Binding-site contacts:
Ligand atom O5 contacts residue ASN67 of chain 1.B at 2.4 Å (h-bond).
Ligand atom C1 contacts residue SER69 of chain 1.B at 3.6 Å.
Ligand atom C2 contacts residue ASN67 of chain 1.B at 2.5 Å.
Ligand atom C6 contacts residue SER69 of chain 1.B at 3.9 Å.
Ligand atom C7 contacts residue ASN67 of chain 1.B at 3.6 Å.
Ligand atom O5 contacts residue GLU70 of chain 1.B at 3.9 Å.
Ligand atom O5 contacts residue SER69 of chain 1.B at 3.4 Å.
Ligand atom C5 contacts residue ASN67 of chain 1.B at 3.7 Å.
Ligand atom C3 contacts residue ASN67 of chain 1.B at 3.8 Å.
Ligand atom O6 contacts residue GLU70 of chain 1.B at 3.9 Å.
Ligand atom O7 contacts residue ASN67 of chain 1.B at 3.8 Å.
Ligand atom C5 contacts residue SER69 of chain 1.B at 3.5 Å.
Ligand atom C4 contacts residue ASN67 of chain 1.B at 4.2 Å.
Ligand atom N2 contacts residue ASN67 of chain 1.B at 2.9 Å (h-bond).
Ligand atom C1 contacts residue ASN67 of chain 1.B at 1.4 Å.
Ligand atom C1 contacts residue GLU70 of chain 1.B at 4.4 Å.
Ligand atom O6 contacts residue SER69 of chain 1.B at 4.4 Å.

This protein binds this small molecule.
Small molecule (SMILES): CC(=O)N[C@@H]1[C@@H](O)[C@H](O)[C@@H](CO)O[C@H]1O

Sequence of chain 1.B:
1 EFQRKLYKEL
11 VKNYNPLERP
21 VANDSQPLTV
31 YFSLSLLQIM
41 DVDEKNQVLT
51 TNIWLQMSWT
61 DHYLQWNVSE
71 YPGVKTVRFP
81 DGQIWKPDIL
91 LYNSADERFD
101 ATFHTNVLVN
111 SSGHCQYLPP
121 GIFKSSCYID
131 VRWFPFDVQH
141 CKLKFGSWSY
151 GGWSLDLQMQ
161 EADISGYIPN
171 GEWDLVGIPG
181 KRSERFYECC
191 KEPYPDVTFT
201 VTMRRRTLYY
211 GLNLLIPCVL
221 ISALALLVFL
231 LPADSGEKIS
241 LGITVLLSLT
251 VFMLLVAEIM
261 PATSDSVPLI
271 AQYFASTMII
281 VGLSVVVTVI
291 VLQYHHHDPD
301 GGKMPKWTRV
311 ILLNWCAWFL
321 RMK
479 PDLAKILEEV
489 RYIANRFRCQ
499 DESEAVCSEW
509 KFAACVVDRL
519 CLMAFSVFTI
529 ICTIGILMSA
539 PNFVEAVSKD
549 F